This small molecule binds to this protein.
Small molecule (SMILES): COc1cccc(F)c1-c1cc2c(cn1)cnn2-c1ccc(N2CCN(C)CC2)cc1

Sequence of chain 1.D:
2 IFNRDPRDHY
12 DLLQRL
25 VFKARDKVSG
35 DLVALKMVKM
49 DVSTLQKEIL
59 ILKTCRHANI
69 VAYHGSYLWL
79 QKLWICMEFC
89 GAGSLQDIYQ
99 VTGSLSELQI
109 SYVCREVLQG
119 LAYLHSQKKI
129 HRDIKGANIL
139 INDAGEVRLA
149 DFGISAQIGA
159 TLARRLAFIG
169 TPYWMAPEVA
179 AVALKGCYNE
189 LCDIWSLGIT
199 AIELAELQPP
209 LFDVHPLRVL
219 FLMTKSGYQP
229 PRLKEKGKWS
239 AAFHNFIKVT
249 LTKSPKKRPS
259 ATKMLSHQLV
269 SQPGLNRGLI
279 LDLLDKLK

Binding-site contacts:
Ligand atom N6 contacts residue GLY91 of chain 1.D at 3.7 Å.
Ligand atom C25 contacts residue VAL25 of chain 1.D at 3.6 Å (hydrophobic).
Ligand atom N16 contacts residue ALA38 of chain 1.D at 3.6 Å.
Ligand atom C17 contacts residue ALA38 of chain 1.D at 3.3 Å (hydrophobic).
Ligand atom C17 contacts residue LEU138 of chain 1.D at 3.7 Å (hydrophobic).
Ligand atom C13 contacts residue CYS88 of chain 1.D at 3.3 Å (hydrophobic).
Ligand atom C9 contacts residue GLY91 of chain 1.D at 3.7 Å.
Ligand atom C28 contacts residue ASP149 of chain 1.D at 3.7 Å.
Ligand atom C8 contacts residue GLY91 of chain 1.D at 3.8 Å.
Ligand atom C32 contacts residue ASN136 of chain 1.D at 3.8 Å.
Ligand atom C17 contacts residue GLU86 of chain 1.D at 3.0 Å.
Ligand atom C32 contacts residue ALA135 of chain 1.D at 2.9 Å (hydrophobic).
Ligand atom C7 contacts residue GLY89 of chain 1.D at 3.3 Å.
Ligand atom C29 contacts residue ASP149 of chain 1.D at 3.6 Å.
Ligand atom F26 contacts residue MET85 of chain 1.D at 3.8 Å.
Ligand atom C14 contacts residue CYS88 of chain 1.D at 3.4 Å (hydrophobic).
Ligand atom C27 contacts residue VAL25 of chain 1.D at 3.6 Å (hydrophobic).
Ligand atom C18 contacts residue ALA38 of chain 1.D at 3.6 Å (hydrophobic).
Ligand atom N15 contacts residue LEU138 of chain 1.D at 3.5 Å.
Ligand atom N16 contacts residue GLU86 of chain 1.D at 3.7 Å.
Ligand atom C22 contacts residue LEU138 of chain 1.D at 3.6 Å (hydrophobic).
Ligand atom C5 contacts residue LEU17 of chain 1.D at 3.6 Å (hydrophobic).
Ligand atom C8 contacts residue ALA90 of chain 1.D at 3.4 Å (hydrophobic).
Ligand atom C23 contacts residue LEU138 of chain 1.D at 3.2 Å (hydrophobic).
Ligand atom N16 contacts residue LEU138 of chain 1.D at 3.8 Å.
Ligand atom C11 contacts residue LEU17 of chain 1.D at 3.3 Å (hydrophobic).
Ligand atom N20 contacts residue MET85 of chain 1.D at 3.6 Å.
Ligand atom C7 contacts residue ALA90 of chain 1.D at 3.7 Å (hydrophobic).
Ligand atom N16 contacts residue CYS88 of chain 1.D at 3.1 Å (h-bond).
Ligand atom F26 contacts residue VAL25 of chain 1.D at 3.6 Å.
Ligand atom C13 contacts residue GLY91 of chain 1.D at 3.7 Å.
Ligand atom C18 contacts residue LEU138 of chain 1.D at 3.4 Å (hydrophobic).
Ligand atom C12 contacts residue CYS88 of chain 1.D at 3.8 Å (hydrophobic).
Ligand atom F26 contacts residue LYS40 of chain 1.D at 3.7 Å.
Ligand atom C7 contacts residue GLY91 of chain 1.D at 3.2 Å.
Ligand atom C32 contacts residue LEU138 of chain 1.D at 3.7 Å (hydrophobic).
Ligand atom C14 contacts residue GLY91 of chain 1.D at 2.9 Å.
Ligand atom C19 contacts residue MET85 of chain 1.D at 3.5 Å (hydrophobic).
Ligand atom C13 contacts residue LEU138 of chain 1.D at 3.7 Å (hydrophobic).
Ligand atom C10 contacts residue LEU17 of chain 1.D at 3.3 Å (hydrophobic).